Sequence of chain 1.A:
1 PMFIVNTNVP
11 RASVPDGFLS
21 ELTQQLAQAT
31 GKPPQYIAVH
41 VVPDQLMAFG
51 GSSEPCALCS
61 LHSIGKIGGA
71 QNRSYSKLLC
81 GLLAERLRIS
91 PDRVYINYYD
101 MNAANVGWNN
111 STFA

A small-molecule ligand and the protein it binds are described below.
Small molecule (SMILES): O=C(O/N=C/c1ccc(O)c(F)c1)C1CCCCC1

Sequence of chain 1.C:
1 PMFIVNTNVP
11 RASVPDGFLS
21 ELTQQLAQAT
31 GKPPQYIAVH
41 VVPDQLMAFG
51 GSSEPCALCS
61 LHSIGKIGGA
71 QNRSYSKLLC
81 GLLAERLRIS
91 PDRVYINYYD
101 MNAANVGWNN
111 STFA

Binding-site contacts:
Ligand atom C3 contacts residue ILE64 of chain 1.C at 3.0 Å (hydrophobic).
Ligand atom C7 contacts residue LYS32 of chain 1.C at 3.0 Å.
Ligand atom C6 contacts residue LYS32 of chain 1.C at 2.8 Å.
Ligand atom F2 contacts residue ILE64 of chain 1.C at 2.9 Å.
Ligand atom C10 contacts residue GOL1 of chain 1.O at 0.3 Å.
Ligand atom C13 contacts residue MET2 of chain 1.C at 3.5 Å (hydrophobic).
Ligand atom C14 contacts residue ASN97 of chain 1.A at 3.2 Å.
Ligand atom C16 contacts residue SER63 of chain 1.C at 3.3 Å.
Ligand atom C15 contacts residue HIS62 of chain 1.C at 3.4 Å.
Ligand atom N8 contacts residue LYS32 of chain 1.C at 3.6 Å (salt-bridge).
Ligand atom O10 contacts residue PRO1 of chain 1.C at 3.1 Å (h-bond).
Ligand atom C4 contacts residue LYS32 of chain 1.C at 2.7 Å.
Ligand atom C16 contacts residue ILE64 of chain 1.C at 3.6 Å (hydrophobic).
Ligand atom C16 contacts residue GOL1 of chain 1.O at 0.7 Å.
Ligand atom C13 contacts residue ASN97 of chain 1.A at 3.5 Å.
Ligand atom N8 contacts residue GOL1 of chain 1.O at 2.5 Å (h-bond).
Ligand atom C15 contacts residue GOL1 of chain 1.O at 1.0 Å.
Ligand atom O10 contacts residue TYR95 of chain 1.A at 3.2 Å (h-bond).
Ligand atom C15 contacts residue MET101 of chain 1.C at 3.6 Å (hydrophobic).
Ligand atom O10 contacts residue GOL1 of chain 1.O at 1.5 Å (h-bond).
Ligand atom C4 contacts residue ILE64 of chain 1.C at 3.6 Å (hydrophobic).
Ligand atom C16 contacts residue HIS62 of chain 1.C at 3.3 Å.
Ligand atom C12 contacts residue TYR95 of chain 1.A at 3.4 Å (hydrophobic).
Ligand atom C13 contacts residue GOL1 of chain 1.O at 0.5 Å.
Ligand atom C5 contacts residue LYS32 of chain 1.C at 1.9 Å.
Ligand atom C10 contacts residue PRO1 of chain 1.C at 2.9 Å (hydrophobic).
Ligand atom C5 contacts residue ILE64 of chain 1.C at 3.5 Å (hydrophobic).
Ligand atom C12 contacts residue GOL1 of chain 1.O at 1.0 Å.
Ligand atom C14 contacts residue GOL1 of chain 1.O at 0.7 Å.
Ligand atom O9 contacts residue PRO1 of chain 1.C at 2.7 Å (h-bond).
Ligand atom C6 contacts residue ILE64 of chain 1.C at 3.7 Å (hydrophobic).
Ligand atom C14 contacts residue MET2 of chain 1.C at 3.6 Å (hydrophobic).
Ligand atom C11 contacts residue GOL1 of chain 1.O at 1.1 Å.
Ligand atom C2 contacts residue ILE64 of chain 1.C at 3.1 Å (hydrophobic).
Ligand atom N8 contacts residue ILE64 of chain 1.C at 3.3 Å (h-bond).
Ligand atom C14 contacts residue HIS62 of chain 1.C at 3.4 Å.
Ligand atom O9 contacts residue GOL1 of chain 1.O at 1.4 Å (h-bond).
Ligand atom C13 contacts residue VAL106 of chain 1.C at 3.5 Å (hydrophobic).
Ligand atom C15 contacts residue SER63 of chain 1.C at 3.6 Å.
Ligand atom C7 contacts residue GOL1 of chain 1.O at 3.5 Å.